Sequence of chain 1.D:
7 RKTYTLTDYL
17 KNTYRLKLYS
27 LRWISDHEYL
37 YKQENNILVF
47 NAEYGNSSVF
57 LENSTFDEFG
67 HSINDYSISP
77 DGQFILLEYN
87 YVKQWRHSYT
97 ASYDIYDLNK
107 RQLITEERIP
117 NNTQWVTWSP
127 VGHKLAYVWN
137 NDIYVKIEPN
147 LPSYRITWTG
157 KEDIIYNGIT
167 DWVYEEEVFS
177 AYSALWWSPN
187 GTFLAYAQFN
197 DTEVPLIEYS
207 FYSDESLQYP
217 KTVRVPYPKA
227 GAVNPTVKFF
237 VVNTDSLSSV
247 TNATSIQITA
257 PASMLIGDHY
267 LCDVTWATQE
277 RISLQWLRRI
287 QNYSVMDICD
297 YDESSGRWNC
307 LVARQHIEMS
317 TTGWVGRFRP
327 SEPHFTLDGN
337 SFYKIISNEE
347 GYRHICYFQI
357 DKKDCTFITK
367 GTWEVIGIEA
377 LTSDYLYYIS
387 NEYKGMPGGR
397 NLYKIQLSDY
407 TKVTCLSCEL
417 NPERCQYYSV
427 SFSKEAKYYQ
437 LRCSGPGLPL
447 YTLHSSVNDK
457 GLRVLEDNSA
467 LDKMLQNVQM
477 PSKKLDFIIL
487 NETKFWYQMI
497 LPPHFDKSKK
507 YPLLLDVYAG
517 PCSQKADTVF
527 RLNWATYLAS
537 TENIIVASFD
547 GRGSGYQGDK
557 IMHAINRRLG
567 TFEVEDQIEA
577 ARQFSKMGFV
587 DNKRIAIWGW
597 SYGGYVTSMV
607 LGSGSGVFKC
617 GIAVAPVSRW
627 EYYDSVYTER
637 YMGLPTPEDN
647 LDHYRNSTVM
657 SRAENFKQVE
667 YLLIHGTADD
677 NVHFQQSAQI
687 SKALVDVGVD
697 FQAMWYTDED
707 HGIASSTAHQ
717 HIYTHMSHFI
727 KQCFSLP

Binding-site contacts:
Ligand atom O6 contacts residue ARG563 of chain 1.D at 3.4 Å (salt-bridge).
Ligand atom C3 contacts residue ASN288 of chain 1.D at 3.8 Å.
Ligand atom C6 contacts residue ILE286 of chain 1.D at 4.5 Å (hydrophobic).
Ligand atom C1 contacts residue ASN288 of chain 1.D at 1.5 Å.
Ligand atom N2 contacts residue ASN288 of chain 1.D at 2.7 Å (h-bond).
Ligand atom O5 contacts residue ASN288 of chain 1.D at 2.4 Å (h-bond).
Ligand atom C7 contacts residue THR317 of chain 1.D at 4.3 Å.
Ligand atom C6 contacts residue ARG563 of chain 1.D at 4.0 Å.
Ligand atom C1 contacts residue ILE286 of chain 1.D at 3.8 Å (hydrophobic).
Ligand atom C7 contacts residue SER316 of chain 1.D at 3.7 Å.
Ligand atom O6 contacts residue ASP645 of chain 1.D at 4.4 Å.
Ligand atom C8 contacts residue THR317 of chain 1.D at 4.0 Å.
Ligand atom O6 contacts residue ILE286 of chain 1.D at 3.8 Å.
Ligand atom C4 contacts residue ASN288 of chain 1.D at 4.2 Å.
Ligand atom C7 contacts residue ASN288 of chain 1.D at 3.5 Å.
Ligand atom C2 contacts residue ASN288 of chain 1.D at 2.4 Å.
Ligand atom O7 contacts residue ASN288 of chain 1.D at 4.0 Å.
Ligand atom O7 contacts residue THR317 of chain 1.D at 3.7 Å.
Ligand atom C5 contacts residue ASN288 of chain 1.D at 3.6 Å.
Ligand atom O7 contacts residue SER316 of chain 1.D at 3.9 Å.
Ligand atom C5 contacts residue ILE286 of chain 1.D at 4.1 Å (hydrophobic).
Ligand atom N2 contacts residue SER316 of chain 1.D at 4.4 Å.
Ligand atom C8 contacts residue SER316 of chain 1.D at 3.7 Å.
Ligand atom O5 contacts residue ILE286 of chain 1.D at 3.6 Å.
Ligand atom C8 contacts residue MET315 of chain 1.D at 4.2 Å (hydrophobic).

This small molecule binds to this protein.
Small molecule (SMILES): CC(=O)N[C@@H]1[C@@H](O)[C@H](O)[C@@H](CO)O[C@H]1O